The small molecule below binds the protein below.
Small molecule (SMILES): Nc1ncnc2c1ncn2[C@H]1C[C@H](O)[C@@H](COP(=O)(O)O)O1

Sequence of chain 1.WA:
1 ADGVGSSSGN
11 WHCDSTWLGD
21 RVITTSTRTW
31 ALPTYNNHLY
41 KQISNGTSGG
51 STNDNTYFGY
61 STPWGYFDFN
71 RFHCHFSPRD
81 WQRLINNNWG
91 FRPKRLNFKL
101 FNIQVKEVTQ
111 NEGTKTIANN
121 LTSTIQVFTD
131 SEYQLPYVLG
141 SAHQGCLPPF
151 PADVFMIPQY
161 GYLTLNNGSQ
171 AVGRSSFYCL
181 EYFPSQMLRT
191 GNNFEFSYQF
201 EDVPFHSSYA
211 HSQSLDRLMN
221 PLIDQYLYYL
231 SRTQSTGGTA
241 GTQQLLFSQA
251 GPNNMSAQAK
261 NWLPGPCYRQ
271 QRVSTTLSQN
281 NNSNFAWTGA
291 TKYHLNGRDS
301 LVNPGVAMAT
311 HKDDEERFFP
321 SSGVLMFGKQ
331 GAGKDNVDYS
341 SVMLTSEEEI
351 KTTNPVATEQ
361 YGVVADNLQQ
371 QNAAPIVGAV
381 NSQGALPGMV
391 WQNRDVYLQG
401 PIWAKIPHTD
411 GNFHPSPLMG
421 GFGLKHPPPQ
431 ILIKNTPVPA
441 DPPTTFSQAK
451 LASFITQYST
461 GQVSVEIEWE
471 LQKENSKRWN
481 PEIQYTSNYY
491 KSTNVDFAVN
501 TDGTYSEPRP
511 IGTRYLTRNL

Binding-site contacts:
Ligand atom C8 contacts residue SER416 of chain 1.WA at 4.1 Å.
Ligand atom C6 contacts residue SER416 of chain 1.WA at 4.0 Å.
Ligand atom N1 contacts residue PRO415 of chain 1.WA at 3.7 Å.
Ligand atom O4' contacts residue DC1 of chain 1.AF at 3.9 Å.
Ligand atom OP1 contacts residue DC1 of chain 1.AF at 2.5 Å (h-bond).
Ligand atom N1 contacts residue VAL203 of chain 1.WA at 3.5 Å.
Ligand atom C2' contacts residue PRO415 of chain 1.WA at 3.8 Å (hydrophobic).
Ligand atom C5' contacts residue DC1 of chain 1.AF at 3.1 Å.
Ligand atom N9 contacts residue HIS414 of chain 1.WA at 4.1 Å.
Ligand atom P contacts residue DC1 of chain 1.AF at 1.6 Å.
Ligand atom N6 contacts residue GLY423 of chain 1.WA at 3.5 Å (h-bond).
Ligand atom C4 contacts residue PRO204 of chain 1.WA at 4.0 Å (hydrophobic).
Ligand atom C5 contacts residue PRO204 of chain 1.WA at 3.8 Å (hydrophobic).
Ligand atom C4' contacts residue DC1 of chain 1.AF at 3.9 Å.
Ligand atom N6 contacts residue SER416 of chain 1.WA at 3.4 Å (h-bond).
Ligand atom C2 contacts residue PRO204 of chain 1.WA at 4.1 Å (hydrophobic).
Ligand atom O5' contacts residue DC1 of chain 1.AF at 2.5 Å (h-bond).
Ligand atom C8 contacts residue HIS414 of chain 1.WA at 3.0 Å.
Ligand atom C4 contacts residue PRO415 of chain 1.WA at 3.8 Å (hydrophobic).
Ligand atom N6 contacts residue PHE422 of chain 1.WA at 4.0 Å.
Ligand atom C1' contacts residue PRO415 of chain 1.WA at 3.7 Å (hydrophobic).
Ligand atom N9 contacts residue PRO415 of chain 1.WA at 4.0 Å.
Ligand atom N3 contacts residue PRO415 of chain 1.WA at 3.9 Å.
Ligand atom N1 contacts residue GLY423 of chain 1.WA at 3.0 Å (h-bond).
Ligand atom C5 contacts residue SER416 of chain 1.WA at 3.8 Å.
Ligand atom OP2 contacts residue DC1 of chain 1.AF at 2.5 Å (h-bond).
Ligand atom C2 contacts residue VAL203 of chain 1.WA at 4.1 Å (hydrophobic).
Ligand atom N7 contacts residue HIS414 of chain 1.WA at 3.6 Å.
Ligand atom C6 contacts residue PRO415 of chain 1.WA at 3.7 Å (hydrophobic).
Ligand atom N7 contacts residue ASN393 of chain 1.WA at 4.0 Å.
Ligand atom C6 contacts residue VAL203 of chain 1.WA at 4.1 Å (hydrophobic).
Ligand atom C2 contacts residue PRO415 of chain 1.WA at 3.8 Å (hydrophobic).
Ligand atom N7 contacts residue PRO204 of chain 1.WA at 4.1 Å.
Ligand atom N7 contacts residue SER416 of chain 1.WA at 3.3 Å.
Ligand atom C5 contacts residue PRO415 of chain 1.WA at 3.7 Å (hydrophobic).
Ligand atom C6 contacts residue PRO204 of chain 1.WA at 3.9 Å (hydrophobic).
Ligand atom N6 contacts residue GLY421 of chain 1.WA at 4.0 Å.
Ligand atom C6 contacts residue GLY423 of chain 1.WA at 3.9 Å.
Ligand atom C2 contacts residue GLY423 of chain 1.WA at 3.4 Å.
Ligand atom C2' contacts residue HIS414 of chain 1.WA at 3.2 Å.